Binding-site contacts:
Ligand atom CG contacts residue GLN15 of chain 1.B at 3.2 Å.
Ligand atom CE1 contacts residue GLN15 of chain 1.B at 3.6 Å.
Ligand atom N contacts residue ASN329 of chain 1.C at 2.8 Å (h-bond).
Ligand atom C contacts residue ASN329 of chain 1.C at 3.7 Å.
Ligand atom CE1 contacts residue GDP1 of chain 1.L at 3.1 Å.
Ligand atom C contacts residue TYR222 of chain 1.B at 3.3 Å (hydrophobic).
Ligand atom CD2 contacts residue GLN15 of chain 1.B at 3.2 Å.
Ligand atom OXT contacts residue GLY223 of chain 1.B at 3.1 Å.
Ligand atom CG2 contacts residue ASP177 of chain 1.B at 3.3 Å.
Ligand atom N contacts residue ASP177 of chain 1.B at 2.7 Å (salt-bridge).
Ligand atom CA contacts residue ASP177 of chain 1.B at 3.7 Å.
Ligand atom O contacts residue THR221 of chain 1.B at 3.2 Å (h-bond).
Ligand atom C23 contacts residue VAL175 of chain 1.B at 3.3 Å (hydrophobic).
Ligand atom CE1 contacts residue TYR222 of chain 1.B at 3.5 Å (hydrophobic).
Ligand atom CD1 contacts residue GDP1 of chain 1.L at 3.5 Å.
Ligand atom O contacts residue TYR222 of chain 1.B at 2.9 Å (h-bond).
Ligand atom C26 contacts residue TYR222 of chain 1.B at 3.7 Å (hydrophobic).
Ligand atom CZ contacts residue GLN11 of chain 1.B at 3.7 Å.
Ligand atom C4 contacts residue ALA247 of chain 1.C at 3.4 Å (hydrophobic).
Ligand atom C28 contacts residue PRO325 of chain 1.C at 3.7 Å (hydrophobic).
Ligand atom CB contacts residue ASN329 of chain 1.C at 3.7 Å.
Ligand atom CN contacts residue ASP177 of chain 1.B at 3.5 Å.
Ligand atom C contacts residue GLY223 of chain 1.B at 3.6 Å.
Ligand atom O contacts residue THR221 of chain 1.B at 3.3 Å.
Ligand atom CB contacts residue GLN15 of chain 1.B at 3.7 Å.
Ligand atom O contacts residue ASN329 of chain 1.C at 3.4 Å (h-bond).
Ligand atom CD1 contacts residue TYR222 of chain 1.B at 3.6 Å (hydrophobic).
Ligand atom O contacts residue TYR222 of chain 1.B at 3.4 Å (h-bond).
Ligand atom CE2 contacts residue GLN15 of chain 1.B at 3.5 Å.
Ligand atom CD1 contacts residue GLN15 of chain 1.B at 3.4 Å.
Ligand atom CG2 contacts residue VAL328 of chain 1.C at 3.7 Å (hydrophobic).
Ligand atom O contacts residue GLY223 of chain 1.B at 2.9 Å (h-bond).
Ligand atom N contacts residue TYR222 of chain 1.B at 3.5 Å.
Ligand atom CA contacts residue ASN329 of chain 1.C at 3.6 Å.
Ligand atom O contacts residue ASP177 of chain 1.B at 3.3 Å (salt-bridge).
Ligand atom CN contacts residue PHE351 of chain 1.C at 3.1 Å (hydrophobic).
Ligand atom CG2 contacts residue LYS174 of chain 1.B at 3.5 Å.
Ligand atom CG2 contacts residue VAL175 of chain 1.B at 3.7 Å (hydrophobic).
Ligand atom C22 contacts residue PRO220 of chain 1.B at 3.6 Å (hydrophobic).
Ligand atom CG1 contacts residue PRO325 of chain 1.C at 3.4 Å (hydrophobic).

Sequence of chain 1.B:
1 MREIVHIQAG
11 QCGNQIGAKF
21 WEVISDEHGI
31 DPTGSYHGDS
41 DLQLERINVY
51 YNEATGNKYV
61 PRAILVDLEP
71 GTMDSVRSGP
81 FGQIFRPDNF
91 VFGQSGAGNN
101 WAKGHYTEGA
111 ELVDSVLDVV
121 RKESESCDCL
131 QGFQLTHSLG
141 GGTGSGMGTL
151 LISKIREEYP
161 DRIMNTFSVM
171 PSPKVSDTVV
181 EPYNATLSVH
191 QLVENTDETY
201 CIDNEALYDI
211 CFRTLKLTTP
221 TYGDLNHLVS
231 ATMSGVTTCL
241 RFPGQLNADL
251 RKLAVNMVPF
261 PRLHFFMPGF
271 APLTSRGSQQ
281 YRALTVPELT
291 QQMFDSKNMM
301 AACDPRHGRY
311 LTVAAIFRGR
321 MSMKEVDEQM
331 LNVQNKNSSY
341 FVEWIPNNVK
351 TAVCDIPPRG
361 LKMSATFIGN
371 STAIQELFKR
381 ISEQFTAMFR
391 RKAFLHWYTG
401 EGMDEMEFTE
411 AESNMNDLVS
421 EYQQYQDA

A protein and the small-molecule ligand that binds it are described below.
Small molecule (SMILES): CC[C@H](C)[C@@H]([C@@H](CC(=O)N1CCC[C@H]1[C@H](OC)[C@@H](C)C(=O)N[C@@H](Cc1ccccc1)C(=O)O)OC)N(C)C(=O)[C@@H](NC(=O)[C@@H](NC)C(C)C)C(C)C

Sequence of chain 1.C:
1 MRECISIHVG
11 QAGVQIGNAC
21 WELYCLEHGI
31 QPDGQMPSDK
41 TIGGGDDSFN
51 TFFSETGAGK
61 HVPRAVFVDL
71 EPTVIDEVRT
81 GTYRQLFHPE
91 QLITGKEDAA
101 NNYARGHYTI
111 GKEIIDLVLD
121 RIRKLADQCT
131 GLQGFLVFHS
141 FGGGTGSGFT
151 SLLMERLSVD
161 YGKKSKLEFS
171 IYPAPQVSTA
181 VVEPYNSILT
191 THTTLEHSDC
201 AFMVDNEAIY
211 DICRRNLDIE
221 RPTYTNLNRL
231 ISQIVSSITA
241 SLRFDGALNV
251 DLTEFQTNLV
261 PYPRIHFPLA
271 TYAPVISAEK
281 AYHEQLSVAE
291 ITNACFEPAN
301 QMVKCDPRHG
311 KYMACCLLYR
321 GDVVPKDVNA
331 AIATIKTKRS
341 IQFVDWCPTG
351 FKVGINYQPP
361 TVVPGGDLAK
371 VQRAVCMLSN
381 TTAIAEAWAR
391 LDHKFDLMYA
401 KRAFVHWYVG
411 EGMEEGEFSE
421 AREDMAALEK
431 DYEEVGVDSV